Binding-site contacts:
Ligand atom O1B contacts residue ALA42 of chain 1.B at 3.4 Å (h-bond).
Ligand atom O2G contacts residue SER40 of chain 1.B at 2.5 Å (h-bond).
Ligand atom C2 contacts residue PHE13 of chain 1.B at 3.7 Å (hydrophobic).
Ligand atom C4 contacts residue PHE13 of chain 1.B at 3.5 Å (hydrophobic).
Ligand atom N1 contacts residue PHE13 of chain 1.B at 3.6 Å.
Ligand atom N6 contacts residue PHE13 of chain 1.B at 3.7 Å.
Ligand atom O1G contacts residue GLU166 of chain 1.B at 3.6 Å.
Ligand atom O5' contacts residue THR46 of chain 1.B at 3.7 Å.
Ligand atom N7 contacts residue PHE13 of chain 1.B at 3.5 Å.
Ligand atom PG contacts residue SER40 of chain 1.B at 3.6 Å.
Ligand atom O1B contacts residue LYS44 of chain 1.B at 2.9 Å (salt-bridge).
Ligand atom PG contacts residue MG1 of chain 1.U at 3.2 Å.
Ligand atom O3A contacts residue GLY41 of chain 1.B at 3.6 Å.
Ligand atom N3B contacts residue GLY41 of chain 1.B at 2.9 Å (h-bond).
Ligand atom O1A contacts residue LYS44 of chain 1.B at 3.5 Å (salt-bridge).
Ligand atom C5' contacts residue GLY41 of chain 1.B at 3.6 Å.
Ligand atom PB contacts residue GLY41 of chain 1.B at 3.7 Å.
Ligand atom O3A contacts residue GLY43 of chain 1.B at 3.5 Å (h-bond).
Ligand atom O3G contacts residue MG1 of chain 1.U at 2.1 Å.
Ligand atom O2B contacts residue MG1 of chain 1.U at 2.0 Å.
Ligand atom O1A contacts residue GLY43 of chain 1.B at 3.1 Å.
Ligand atom O1B contacts residue GLY41 of chain 1.B at 3.6 Å.
Ligand atom O2B contacts residue LYS44 of chain 1.B at 3.7 Å.
Ligand atom PB contacts residue MG1 of chain 1.U at 3.3 Å.
Ligand atom O1A contacts residue THR46 of chain 1.B at 2.7 Å (h-bond).
Ligand atom O1B contacts residue GLY43 of chain 1.B at 3.1 Å (h-bond).
Ligand atom PB contacts residue LYS44 of chain 1.B at 3.6 Å.
Ligand atom C6 contacts residue PHE13 of chain 1.B at 3.5 Å (hydrophobic).
Ligand atom O4' contacts residue ALA20 of chain 1.B at 3.5 Å.
Ligand atom O1G contacts residue SER40 of chain 1.B at 3.5 Å.
Ligand atom C5' contacts residue GLY43 of chain 1.B at 3.7 Å.
Ligand atom N3B contacts residue MG1 of chain 1.U at 3.5 Å.
Ligand atom O2B contacts residue THR45 of chain 1.B at 3.0 Å (h-bond).
Ligand atom C8 contacts residue PHE13 of chain 1.B at 3.5 Å (hydrophobic).
Ligand atom N9 contacts residue PHE13 of chain 1.B at 3.6 Å.
Ligand atom O1G contacts residue LYS44 of chain 1.B at 2.5 Å (salt-bridge).
Ligand atom O3G contacts residue GLU166 of chain 1.B at 3.5 Å (salt-bridge).
Ligand atom C5 contacts residue PHE13 of chain 1.B at 3.6 Å (hydrophobic).
Ligand atom N3 contacts residue PHE13 of chain 1.B at 3.6 Å.
Ligand atom O1A contacts residue THR45 of chain 1.B at 3.5 Å (h-bond).

This protein binds this small molecule.
Small molecule (SMILES): Nc1ncnc2c1ncn2[C@@H]1O[C@H](CO[P](=O)(O)O[P](=O)(O)NP(=O)(O)O)[C@@H](O)[C@H]1O

Sequence of chain 1.B:
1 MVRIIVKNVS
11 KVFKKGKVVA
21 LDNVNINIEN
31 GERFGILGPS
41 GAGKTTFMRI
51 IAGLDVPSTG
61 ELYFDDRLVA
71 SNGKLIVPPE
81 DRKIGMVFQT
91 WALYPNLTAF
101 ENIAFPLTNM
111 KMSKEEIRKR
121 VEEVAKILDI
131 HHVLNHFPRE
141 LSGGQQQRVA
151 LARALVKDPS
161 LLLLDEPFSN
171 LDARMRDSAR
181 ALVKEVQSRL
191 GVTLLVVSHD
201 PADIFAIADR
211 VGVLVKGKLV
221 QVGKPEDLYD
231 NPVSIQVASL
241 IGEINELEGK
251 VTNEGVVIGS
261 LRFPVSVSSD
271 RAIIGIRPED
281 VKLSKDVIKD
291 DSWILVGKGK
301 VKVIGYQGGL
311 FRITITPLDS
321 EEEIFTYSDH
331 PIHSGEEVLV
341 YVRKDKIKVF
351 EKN